Sequence of chain 1.A:
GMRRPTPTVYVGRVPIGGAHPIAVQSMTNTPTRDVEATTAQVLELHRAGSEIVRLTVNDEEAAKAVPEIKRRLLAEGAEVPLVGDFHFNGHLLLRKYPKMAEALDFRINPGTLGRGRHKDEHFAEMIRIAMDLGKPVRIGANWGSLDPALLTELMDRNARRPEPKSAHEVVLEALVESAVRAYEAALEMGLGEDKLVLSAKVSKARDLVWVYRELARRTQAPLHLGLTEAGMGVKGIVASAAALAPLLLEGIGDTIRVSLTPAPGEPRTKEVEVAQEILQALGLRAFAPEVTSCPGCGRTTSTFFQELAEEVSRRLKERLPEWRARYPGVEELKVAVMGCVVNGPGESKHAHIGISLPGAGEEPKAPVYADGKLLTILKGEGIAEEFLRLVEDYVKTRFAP

Binding-site contacts:
Ligand atom O7 contacts residue ARG56 of chain 2.A at 3.0 Å (salt-bridge).
Ligand atom P contacts residue SER262 of chain 2.A at 3.4 Å.
Ligand atom O1 contacts residue SF41 of chain 1.C at 1.9 Å.
Ligand atom O5 contacts residue ARG141 of chain 2.A at 3.1 Å (salt-bridge).
Ligand atom O contacts residue ARG110 of chain 2.A at 3.5 Å (salt-bridge).
Ligand atom O6 contacts residue ARG56 of chain 2.A at 3.0 Å (salt-bridge).
Ligand atom O6 contacts residue ARG110 of chain 2.A at 3.1 Å (salt-bridge).
Ligand atom O1 contacts residue ASN346 of chain 1.A at 2.8 Å (h-bond).
Ligand atom C3 contacts residue ASN346 of chain 1.A at 3.5 Å.
Ligand atom C contacts residue ASN346 of chain 1.A at 3.6 Å.
Ligand atom C3 contacts residue SF41 of chain 1.C at 2.8 Å.
Ligand atom O4 contacts residue ASN145 of chain 2.A at 2.9 Å (h-bond).
Ligand atom C2 contacts residue SF41 of chain 1.C at 3.6 Å.
Ligand atom O2 contacts residue ARG260 of chain 2.A at 3.3 Å (salt-bridge).
Ligand atom O5 contacts residue ARG56 of chain 2.A at 3.4 Å (salt-bridge).
Ligand atom P contacts residue ARG260 of chain 2.A at 3.6 Å.
Ligand atom C2 contacts residue ARG56 of chain 2.A at 3.6 Å.
Ligand atom P contacts residue THR231 of chain 2.A at 3.7 Å.
Ligand atom C4 contacts residue SF41 of chain 1.C at 3.6 Å.
Ligand atom O8 contacts residue THR231 of chain 2.A at 2.8 Å (h-bond).
Ligand atom P1 contacts residue ARG110 of chain 2.A at 3.6 Å.
Ligand atom O7 contacts residue ARG260 of chain 2.A at 3.0 Å (salt-bridge).
Ligand atom O3 contacts residue THR231 of chain 2.A at 3.5 Å (h-bond).
Ligand atom O7 contacts residue SER262 of chain 2.A at 3.3 Å (h-bond).
Ligand atom C contacts residue ASP87 of chain 2.A at 3.8 Å.
Ligand atom C2 contacts residue MET29 of chain 2.A at 3.8 Å (hydrophobic).
Ligand atom C2 contacts residue ASP87 of chain 2.A at 3.6 Å.
Ligand atom O7 contacts residue LYS204 of chain 2.A at 2.9 Å (salt-bridge).
Ligand atom O contacts residue ASN346 of chain 1.A at 2.9 Å (h-bond).
Ligand atom C contacts residue ARG110 of chain 2.A at 3.5 Å.
Ligand atom O1 contacts residue GLU232 of chain 2.A at 3.7 Å.
Ligand atom C1 contacts residue SF41 of chain 1.C at 3.4 Å.
Ligand atom O4 contacts residue ARG110 of chain 2.A at 2.9 Å (salt-bridge).
Ligand atom O5 contacts residue LYS204 of chain 2.A at 3.1 Å (salt-bridge).
Ligand atom C contacts residue HIS89 of chain 2.A at 3.5 Å.
Ligand atom O3 contacts residue LYS204 of chain 2.A at 3.6 Å.
Ligand atom C4 contacts residue GLU232 of chain 2.A at 3.6 Å.
Ligand atom O3 contacts residue ASN145 of chain 2.A at 3.5 Å (h-bond).
Ligand atom O8 contacts residue SER262 of chain 2.A at 2.6 Å (h-bond).
Ligand atom O5 contacts residue ARG110 of chain 2.A at 3.6 Å (salt-bridge).

Sequence of chain 2.A:
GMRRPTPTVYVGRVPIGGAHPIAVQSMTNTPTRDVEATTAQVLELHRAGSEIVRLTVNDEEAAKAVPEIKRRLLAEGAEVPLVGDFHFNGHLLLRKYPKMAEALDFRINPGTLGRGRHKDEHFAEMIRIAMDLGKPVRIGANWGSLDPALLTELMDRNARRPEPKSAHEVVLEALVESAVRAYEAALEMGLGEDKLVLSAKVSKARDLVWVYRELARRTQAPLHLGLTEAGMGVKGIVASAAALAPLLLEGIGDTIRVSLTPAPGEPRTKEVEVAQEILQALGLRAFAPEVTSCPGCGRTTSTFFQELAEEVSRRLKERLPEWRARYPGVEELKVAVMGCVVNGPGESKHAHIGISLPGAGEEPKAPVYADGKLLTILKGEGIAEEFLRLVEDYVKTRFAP

This protein binds this small molecule.
Small molecule (SMILES): C[C+](CO)[C@H](O)COP(=O)(O)OP(=O)(O)O